The protein below binds the small molecule below.
Small molecule (SMILES): N[C@H](Cc1ccccc1)C(=O)O

Sequence of chain 1.B:
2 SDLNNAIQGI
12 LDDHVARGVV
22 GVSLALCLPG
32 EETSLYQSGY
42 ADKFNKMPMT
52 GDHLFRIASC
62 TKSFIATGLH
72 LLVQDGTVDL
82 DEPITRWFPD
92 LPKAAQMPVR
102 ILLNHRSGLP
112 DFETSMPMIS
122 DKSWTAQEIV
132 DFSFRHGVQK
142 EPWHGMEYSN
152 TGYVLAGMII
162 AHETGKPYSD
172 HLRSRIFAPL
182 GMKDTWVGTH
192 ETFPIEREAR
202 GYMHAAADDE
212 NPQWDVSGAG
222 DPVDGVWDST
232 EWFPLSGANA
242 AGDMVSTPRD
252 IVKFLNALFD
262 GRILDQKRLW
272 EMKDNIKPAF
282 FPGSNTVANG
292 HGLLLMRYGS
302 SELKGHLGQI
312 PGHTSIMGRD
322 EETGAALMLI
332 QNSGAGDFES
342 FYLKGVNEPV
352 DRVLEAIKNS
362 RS

Binding-site contacts:
Ligand atom C contacts residue TYR149 of chain 1.B at 3.8 Å (hydrophobic).
Ligand atom N contacts residue GLU114 of chain 1.B at 2.9 Å (salt-bridge).
Ligand atom CZ contacts residue PHE113 of chain 1.B at 3.7 Å (hydrophobic).
Ligand atom CA contacts residue ASN151 of chain 1.B at 4.1 Å.
Ligand atom CA contacts residue GLN310 of chain 1.B at 3.6 Å.
Ligand atom CB contacts residue GLU114 of chain 1.B at 4.1 Å.
Ligand atom CA contacts residue SER60 of chain 1.B at 2.5 Å.
Ligand atom C contacts residue SER60 of chain 1.B at 1.5 Å.
Ligand atom CE2 contacts residue PHE234 of chain 1.B at 3.5 Å (hydrophobic).
Ligand atom CZ contacts residue PHE234 of chain 1.B at 4.1 Å (hydrophobic).
Ligand atom N contacts residue GLN310 of chain 1.B at 2.9 Å (h-bond).
Ligand atom CE2 contacts residue GLU114 of chain 1.B at 3.8 Å.
Ligand atom CE1 contacts residue GLU114 of chain 1.B at 4.1 Å.
Ligand atom N contacts residue SER60 of chain 1.B at 3.7 Å.
Ligand atom CD1 contacts residue ASN151 of chain 1.B at 3.5 Å.
Ligand atom CE1 contacts residue ALA239 of chain 1.B at 4.1 Å (hydrophobic).
Ligand atom CG contacts residue GLU114 of chain 1.B at 3.6 Å.
Ligand atom CD2 contacts residue GLN310 of chain 1.B at 4.1 Å.
Ligand atom C contacts residue GLN310 of chain 1.B at 4.0 Å.
Ligand atom CE1 contacts residue ASN151 of chain 1.B at 4.0 Å.
Ligand atom CZ contacts residue GLU114 of chain 1.B at 4.0 Å.
Ligand atom CD1 contacts residue GLU114 of chain 1.B at 3.9 Å.
Ligand atom CB contacts residue GLN310 of chain 1.B at 3.5 Å.
Ligand atom C contacts residue ALA59 of chain 1.B at 4.2 Å (hydrophobic).
Ligand atom O contacts residue LEU308 of chain 1.B at 4.2 Å.
Ligand atom CB contacts residue SER60 of chain 1.B at 3.3 Å.
Ligand atom CZ contacts residue ALA239 of chain 1.B at 4.0 Å (hydrophobic).
Ligand atom O contacts residue GLN310 of chain 1.B at 2.8 Å (h-bond).
Ligand atom CE2 contacts residue ALA239 of chain 1.B at 4.1 Å (hydrophobic).
Ligand atom O contacts residue ALA59 of chain 1.B at 3.5 Å.
Ligand atom CB contacts residue ALA59 of chain 1.B at 4.2 Å (hydrophobic).
Ligand atom CD2 contacts residue GLU114 of chain 1.B at 3.5 Å.
Ligand atom O contacts residue GLY309 of chain 1.B at 3.5 Å.
Ligand atom CE1 contacts residue PHE113 of chain 1.B at 3.6 Å (hydrophobic).
Ligand atom C contacts residue LYS63 of chain 1.B at 4.0 Å.
Ligand atom CD1 contacts residue ALA242 of chain 1.B at 4.1 Å (hydrophobic).
Ligand atom CE2 contacts residue MET119 of chain 1.B at 4.2 Å (hydrophobic).
Ligand atom O contacts residue SER60 of chain 1.B at 2.4 Å (h-bond).
Ligand atom CZ contacts residue GLY238 of chain 1.B at 4.1 Å.
Ligand atom CA contacts residue GLU114 of chain 1.B at 3.8 Å.